Sequence of chain 1.A:
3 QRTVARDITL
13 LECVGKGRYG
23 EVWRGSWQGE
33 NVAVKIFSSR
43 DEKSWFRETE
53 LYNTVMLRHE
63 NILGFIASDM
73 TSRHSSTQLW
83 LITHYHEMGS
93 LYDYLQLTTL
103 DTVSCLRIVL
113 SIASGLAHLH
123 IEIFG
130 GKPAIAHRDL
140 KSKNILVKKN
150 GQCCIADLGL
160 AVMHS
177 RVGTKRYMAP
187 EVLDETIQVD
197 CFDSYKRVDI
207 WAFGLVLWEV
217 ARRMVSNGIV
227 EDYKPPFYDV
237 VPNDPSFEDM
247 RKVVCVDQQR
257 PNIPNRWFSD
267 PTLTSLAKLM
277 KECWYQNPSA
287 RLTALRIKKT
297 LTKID

Binding-site contacts:
Ligand atom C contacts residue VAL178 of chain 1.A at 4.3 Å (hydrophobic).
Ligand atom C2 contacts residue GLU191 of chain 1.A at 4.0 Å.
Ligand atom N contacts residue VAL178 of chain 1.A at 3.6 Å.
Ligand atom N contacts residue VAL188 of chain 1.A at 4.0 Å.
Ligand atom C1 contacts residue VAL188 of chain 1.A at 3.8 Å (hydrophobic).
Ligand atom C3 contacts residue PHE243 of chain 1.A at 2.8 Å (hydrophobic).
Ligand atom N2 contacts residue PHE243 of chain 1.A at 3.0 Å.
Ligand atom C2 contacts residue PHE243 of chain 1.A at 3.7 Å (hydrophobic).
Ligand atom C1 contacts residue PHE243 of chain 1.A at 3.6 Å (hydrophobic).
Ligand atom N1 contacts residue VAL188 of chain 1.A at 4.3 Å.
Ligand atom C contacts residue PHE243 of chain 1.A at 3.3 Å (hydrophobic).
Ligand atom N contacts residue PHE243 of chain 1.A at 3.9 Å.
Ligand atom N contacts residue MET184 of chain 1.A at 3.6 Å.
Ligand atom C3 contacts residue VAL178 of chain 1.A at 4.1 Å (hydrophobic).
Ligand atom N1 contacts residue GLU191 of chain 1.A at 3.6 Å.
Ligand atom C1 contacts residue GLU191 of chain 1.A at 4.3 Å.
Ligand atom C contacts residue MET184 of chain 1.A at 4.4 Å (hydrophobic).
Ligand atom N1 contacts residue PHE243 of chain 1.A at 3.8 Å.

A protein and the small-molecule ligand that binds it are described below.
Small molecule (SMILES): Nc1cncnc1